Sequence of chain 1.A:
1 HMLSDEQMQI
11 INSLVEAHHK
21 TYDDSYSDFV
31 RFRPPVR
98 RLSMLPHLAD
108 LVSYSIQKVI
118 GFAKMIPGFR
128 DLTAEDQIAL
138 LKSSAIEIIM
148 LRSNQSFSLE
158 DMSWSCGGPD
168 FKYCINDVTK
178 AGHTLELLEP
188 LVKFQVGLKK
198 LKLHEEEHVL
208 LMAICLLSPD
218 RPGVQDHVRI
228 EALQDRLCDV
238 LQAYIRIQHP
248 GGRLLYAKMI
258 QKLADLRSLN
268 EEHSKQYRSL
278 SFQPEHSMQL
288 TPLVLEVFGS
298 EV

Binding-site contacts:
Ligand atom O9 contacts residue HIS180 of chain 1.A at 2.9 Å (h-bond).
Ligand atom C34 contacts residue CYS163 of chain 1.A at 3.4 Å (hydrophobic).
Ligand atom O9 contacts residue HIS270 of chain 1.A at 2.8 Å (h-bond).
Ligand atom C5 contacts residue VAL175 of chain 1.A at 3.7 Å (hydrophobic).
Ligand atom C5 contacts residue TRP161 of chain 1.A at 3.8 Å (hydrophobic).
Ligand atom C32 contacts residue TYR22 of chain 1.A at 3.5 Å (hydrophobic).
Ligand atom C10 contacts residue HIS180 of chain 1.A at 3.8 Å.
Ligand atom O33 contacts residue SER150 of chain 1.A at 3.4 Å.
Ligand atom C22 contacts residue ILE146 of chain 1.A at 3.7 Å (hydrophobic).
Ligand atom C28 contacts residue ILE146 of chain 1.A at 3.5 Å (hydrophobic).
Ligand atom C32 contacts residue CYS163 of chain 1.A at 3.8 Å (hydrophobic).
Ligand atom O33 contacts residue TYR22 of chain 1.A at 2.7 Å (h-bond).
Ligand atom O30 contacts residue ARG149 of chain 1.A at 3.0 Å (salt-bridge).
Ligand atom C24 contacts residue SER150 of chain 1.A at 3.5 Å.
Ligand atom C4 contacts residue TYR170 of chain 1.A at 3.4 Å (hydrophobic).
Ligand atom C7 contacts residue TRP161 of chain 1.A at 3.5 Å (hydrophobic).
Ligand atom C27 contacts residue SER112 of chain 1.A at 3.7 Å.
Ligand atom C15 contacts residue HIS180 of chain 1.A at 3.6 Å.
Ligand atom C4 contacts residue VAL175 of chain 1.A at 3.7 Å (hydrophobic).
Ligand atom C12 contacts residue LEU102 of chain 1.A at 3.8 Å (hydrophobic).
Ligand atom C21 contacts residue MET147 of chain 1.A at 3.7 Å (hydrophobic).
Ligand atom C28 contacts residue SER112 of chain 1.A at 3.2 Å.
Ligand atom C16 contacts residue VAL175 of chain 1.A at 3.8 Å (hydrophobic).
Ligand atom O9 contacts residue TYR274 of chain 1.A at 3.7 Å.
Ligand atom C4 contacts residue LEU105 of chain 1.A at 3.5 Å (hydrophobic).
Ligand atom C15 contacts residue HIS270 of chain 1.A at 3.7 Å.
Ligand atom C12 contacts residue LEU277 of chain 1.A at 3.6 Å (hydrophobic).
Ligand atom O30 contacts residue SER112 of chain 1.A at 2.7 Å (h-bond).
Ligand atom C17 contacts residue VAL175 of chain 1.A at 3.7 Å (hydrophobic).
Ligand atom O33 contacts residue SER153 of chain 1.A at 2.7 Å (h-bond).
Ligand atom C18 contacts residue LEU188 of chain 1.A at 3.7 Å (hydrophobic).
Ligand atom C32 contacts residue SER153 of chain 1.A at 3.5 Å.
Ligand atom C14 contacts residue VAL109 of chain 1.A at 3.6 Å (hydrophobic).
Ligand atom C11 contacts residue PHE295 of chain 1.A at 3.7 Å (hydrophobic).
Ligand atom C29 contacts residue SER112 of chain 1.A at 3.7 Å.
Ligand atom C13 contacts residue HIS180 of chain 1.A at 3.6 Å.
Ligand atom C34 contacts residue SER153 of chain 1.A at 3.5 Å.
Ligand atom C26 contacts residue SER150 of chain 1.A at 3.8 Å.
Ligand atom C25 contacts residue SER150 of chain 1.A at 3.5 Å.
Ligand atom C5 contacts residue TYR170 of chain 1.A at 3.5 Å (hydrophobic).

The protein below binds the small molecule below.
Small molecule (SMILES): C=C1/C(=C\C=C(/CCCC)c2cccc(CCCCCC(C)(C)O)c2)C[C@@H](O)C[C@@H]1O